Binding-site contacts:
Ligand atom O4' contacts residue ARG12 of chain 59.D at 4.0 Å.
Ligand atom C1' contacts residue ARG12 of chain 59.D at 3.9 Å.
Ligand atom O5' contacts residue LYS131 of chain 58.C at 3.3 Å.
Ligand atom OP1 contacts residue TYR111 of chain 59.D at 3.6 Å (h-bond).
Ligand atom O2' contacts residue THR13 of chain 59.D at 3.8 Å.
Ligand atom O2 contacts residue ARG12 of chain 59.D at 3.6 Å.
Ligand atom OP1 contacts residue VAL14 of chain 59.D at 3.4 Å.
Ligand atom O3' contacts residue TRP75 of chain 58.C at 3.6 Å.
Ligand atom OP1 contacts residue SER73 of chain 58.C at 3.2 Å (h-bond).
Ligand atom C4' contacts residue TRP75 of chain 58.C at 4.5 Å (hydrophobic).
Ligand atom O2' contacts residue ARG12 of chain 59.D at 3.6 Å.
Ligand atom O3' contacts residue THR13 of chain 59.D at 4.4 Å.
Ligand atom OP1 contacts residue TRP75 of chain 58.C at 3.9 Å.
Ligand atom OP2 contacts residue SER73 of chain 58.C at 4.0 Å.
Ligand atom O5' contacts residue TYR111 of chain 59.D at 4.4 Å.
Ligand atom P contacts residue TYR111 of chain 59.D at 4.5 Å.
Ligand atom OP1 contacts residue THR176 of chain 58.C at 3.4 Å (h-bond).
Ligand atom P contacts residue SER73 of chain 58.C at 4.1 Å.
Ligand atom O2' contacts residue TYR111 of chain 59.D at 4.3 Å.
Ligand atom C4' contacts residue ARG12 of chain 59.D at 3.6 Å.
Ligand atom O5' contacts residue ARG12 of chain 59.D at 4.1 Å.
Ligand atom C2 contacts residue ARG12 of chain 59.D at 4.5 Å.
Ligand atom O2' contacts residue VAL14 of chain 59.D at 4.3 Å.
Ligand atom P contacts residue TRP75 of chain 58.C at 4.3 Å.
Ligand atom C5' contacts residue ARG12 of chain 59.D at 4.3 Å.
Ligand atom O2' contacts residue ASP11 of chain 59.D at 3.5 Å.
Ligand atom C5' contacts residue LYS131 of chain 58.C at 4.2 Å.

Sequence of chain 59.D:
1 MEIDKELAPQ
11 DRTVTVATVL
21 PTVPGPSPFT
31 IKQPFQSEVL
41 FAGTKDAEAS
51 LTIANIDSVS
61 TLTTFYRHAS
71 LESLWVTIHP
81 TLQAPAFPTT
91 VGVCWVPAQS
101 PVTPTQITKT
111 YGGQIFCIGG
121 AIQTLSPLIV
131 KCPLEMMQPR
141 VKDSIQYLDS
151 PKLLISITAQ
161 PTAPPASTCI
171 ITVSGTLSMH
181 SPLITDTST

Sequence of chain 58.C:
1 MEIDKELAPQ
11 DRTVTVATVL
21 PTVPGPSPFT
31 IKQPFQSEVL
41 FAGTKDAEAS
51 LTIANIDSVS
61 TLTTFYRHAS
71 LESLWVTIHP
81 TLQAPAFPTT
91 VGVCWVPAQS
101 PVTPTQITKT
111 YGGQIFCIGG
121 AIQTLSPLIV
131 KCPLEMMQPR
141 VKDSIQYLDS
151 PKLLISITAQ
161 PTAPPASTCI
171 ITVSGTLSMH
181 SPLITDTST

The small molecule below binds the protein below.
Small molecule (SMILES): Nc1ccn([C@@H]2O[C@H](CO[P](=O)(O)O[C@H]3[C@@H](O)[C@H](n4ccc(N)nc4=O)O[C@@H]3CO[P](=O)(O)O[C@H]3[C@@H](O)[C@H](n4ccc(N)nc4=O)O[C@@H]3CO)[C@@H](O)[C@H]2O)c(=O)n1